This protein binds this small molecule.
Small molecule (SMILES): CC(=O)N[C@H]1[C@H](O[C@H]2[C@H](O)[C@@H](NC(C)=O)CO[C@@H]2CO)O[C@H](CO)[C@@H](O)[C@@H]1O

Binding-site contacts:
Ligand atom N2 contacts residue ASN19 of chain 24.Z at 4.0 Å.
Ligand atom O6 contacts residue ASN19 of chain 24.Z at 4.5 Å.
Ligand atom C2 contacts residue ASN19 of chain 24.Z at 3.4 Å.
Ligand atom C3 contacts residue ASN19 of chain 24.Z at 4.4 Å.
Ligand atom O7 contacts residue ASN19 of chain 24.Z at 4.5 Å.
Ligand atom C6 contacts residue ASN19 of chain 24.Z at 4.1 Å.
Ligand atom C5 contacts residue ASN19 of chain 24.Z at 3.4 Å.
Ligand atom C1 contacts residue ASN19 of chain 24.Z at 1.9 Å.
Ligand atom O5 contacts residue ASN19 of chain 24.Z at 2.2 Å (h-bond).

Sequence of chain 24.Z:
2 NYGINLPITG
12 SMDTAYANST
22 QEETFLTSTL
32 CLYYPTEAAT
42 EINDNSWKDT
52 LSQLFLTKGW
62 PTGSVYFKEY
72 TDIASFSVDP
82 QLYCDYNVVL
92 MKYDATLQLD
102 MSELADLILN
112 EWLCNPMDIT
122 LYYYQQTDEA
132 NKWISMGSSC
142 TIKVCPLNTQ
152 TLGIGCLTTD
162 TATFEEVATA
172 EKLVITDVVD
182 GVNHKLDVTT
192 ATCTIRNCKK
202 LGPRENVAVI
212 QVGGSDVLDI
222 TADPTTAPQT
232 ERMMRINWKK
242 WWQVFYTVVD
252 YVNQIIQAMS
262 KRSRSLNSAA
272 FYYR